Sequence of chain 1.A:
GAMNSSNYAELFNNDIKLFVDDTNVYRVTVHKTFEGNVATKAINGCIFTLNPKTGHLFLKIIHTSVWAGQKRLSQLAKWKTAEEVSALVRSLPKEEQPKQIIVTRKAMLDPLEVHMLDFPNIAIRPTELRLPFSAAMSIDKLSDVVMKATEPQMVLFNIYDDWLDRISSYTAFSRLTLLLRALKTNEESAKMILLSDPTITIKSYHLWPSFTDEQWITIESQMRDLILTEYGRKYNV

Binding-site contacts:
Ligand atom C1 contacts residue SER174 of chain 1.A at 4.1 Å.
Ligand atom C3 contacts residue THR177 of chain 1.A at 4.2 Å.
Ligand atom C5 contacts residue LEU129 of chain 1.A at 4.1 Å (hydrophobic).
Ligand atom C2 contacts residue THR177 of chain 1.A at 3.8 Å.
Ligand atom C1 contacts residue LEU178 of chain 1.A at 3.8 Å (hydrophobic).
Ligand atom C6 contacts residue LEU11 of chain 1.A at 4.2 Å (hydrophobic).
Ligand atom C5 contacts residue TYR8 of chain 1.A at 3.8 Å (hydrophobic).
Ligand atom C1 contacts residue THR177 of chain 1.A at 3.5 Å.
Ligand atom C9 contacts residue SER174 of chain 1.A at 3.5 Å.
Ligand atom C8 contacts residue TYR170 of chain 1.A at 3.7 Å (hydrophobic).
Ligand atom C6 contacts residue TYR8 of chain 1.A at 4.4 Å (hydrophobic).
Ligand atom C8 contacts residue PHE12 of chain 1.A at 3.5 Å (hydrophobic).
Ligand atom C9 contacts residue TYR8 of chain 1.A at 3.7 Å (hydrophobic).
Ligand atom C contacts residue LEU178 of chain 1.A at 4.0 Å (hydrophobic).
Ligand atom C7 contacts residue PHE12 of chain 1.A at 3.5 Å (hydrophobic).
Ligand atom C8 contacts residue PHE173 of chain 1.A at 4.4 Å (hydrophobic).
Ligand atom C9 contacts residue TYR170 of chain 1.A at 3.6 Å (hydrophobic).
Ligand atom C4 contacts residue SER174 of chain 1.A at 4.3 Å.
Ligand atom N1 contacts residue THR177 of chain 1.A at 3.9 Å.
Ligand atom C10 contacts residue THR177 of chain 1.A at 3.8 Å.
Ligand atom C contacts residue ARG181 of chain 1.A at 4.0 Å.
Ligand atom C7 contacts residue PHE173 of chain 1.A at 3.9 Å (hydrophobic).
Ligand atom C6 contacts residue LEU129 of chain 1.A at 4.2 Å (hydrophobic).
Ligand atom C7 contacts residue LEU11 of chain 1.A at 3.9 Å (hydrophobic).
Ligand atom N contacts residue SER174 of chain 1.A at 3.1 Å (h-bond).
Ligand atom C8 contacts residue TYR8 of chain 1.A at 4.4 Å (hydrophobic).
Ligand atom N1 contacts residue LEU131 of chain 1.A at 4.4 Å.
Ligand atom N1 contacts residue LEU129 of chain 1.A at 3.2 Å.
Ligand atom C10 contacts residue LEU129 of chain 1.A at 3.9 Å (hydrophobic).
Ligand atom C8 contacts residue SER174 of chain 1.A at 3.6 Å.
Ligand atom C contacts residue THR177 of chain 1.A at 3.3 Å.
Ligand atom O contacts residue THR177 of chain 1.A at 3.1 Å.
Ligand atom C6 contacts residue PHE173 of chain 1.A at 3.7 Å (hydrophobic).
Ligand atom O1 contacts residue THR177 of chain 1.A at 4.4 Å.
Ligand atom O1 contacts residue SER174 of chain 1.A at 3.5 Å.
Ligand atom C7 contacts residue TYR8 of chain 1.A at 4.2 Å (hydrophobic).
Ligand atom C2 contacts residue SER174 of chain 1.A at 4.3 Å.

This small molecule binds to this protein.
Small molecule (SMILES): CCOC(=O)/C(C#N)=C1/CCCCCN1